Sequence of chain 1.A:
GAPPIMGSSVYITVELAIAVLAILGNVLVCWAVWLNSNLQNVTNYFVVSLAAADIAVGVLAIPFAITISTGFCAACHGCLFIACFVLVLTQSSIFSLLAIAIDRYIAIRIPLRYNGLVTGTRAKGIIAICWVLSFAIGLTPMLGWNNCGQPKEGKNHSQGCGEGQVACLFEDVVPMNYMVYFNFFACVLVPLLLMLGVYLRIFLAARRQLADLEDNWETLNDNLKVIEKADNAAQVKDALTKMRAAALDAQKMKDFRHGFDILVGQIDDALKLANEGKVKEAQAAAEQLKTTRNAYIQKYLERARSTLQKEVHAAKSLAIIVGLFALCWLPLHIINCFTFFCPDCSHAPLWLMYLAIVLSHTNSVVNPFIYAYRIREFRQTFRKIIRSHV

Binding-site contacts:
Ligand atom C24 contacts residue ILE372 of chain 1.A at 3.9 Å (hydrophobic).
Ligand atom C26 contacts residue LEU368 of chain 1.A at 3.9 Å (hydrophobic).
Ligand atom C21 contacts residue PRO369 of chain 1.A at 3.7 Å (hydrophobic).
Ligand atom C11 contacts residue ILE373 of chain 1.A at 3.9 Å (hydrophobic).
Ligand atom C11 contacts residue LEU390 of chain 1.A at 4.2 Å (hydrophobic).
Ligand atom C12 contacts residue PHE376 of chain 1.A at 4.4 Å (hydrophobic).
Ligand atom C27 contacts residue PRO369 of chain 1.A at 4.1 Å (hydrophobic).
Ligand atom C2 contacts residue SER384 of chain 1.A at 3.1 Å.
Ligand atom C18 contacts residue OLA1 of chain 1.Q at 4.4 Å.
Ligand atom C21 contacts residue ILE372 of chain 1.A at 4.0 Å (hydrophobic).
Ligand atom O1 contacts residue SER384 of chain 1.A at 2.6 Å (h-bond).
Ligand atom C4 contacts residue OLA1 of chain 1.Q at 4.0 Å.
Ligand atom O1 contacts residue CYS383 of chain 1.A at 3.4 Å.
Ligand atom C18 contacts residue LEU390 of chain 1.A at 4.1 Å (hydrophobic).
Ligand atom O1 contacts residue OLA1 of chain 1.Q at 3.8 Å.
Ligand atom C3 contacts residue OLA1 of chain 1.Q at 4.3 Å.
Ligand atom C1 contacts residue PHE376 of chain 1.A at 4.0 Å (hydrophobic).
Ligand atom C17 contacts residue ILE372 of chain 1.A at 4.3 Å (hydrophobic).
Ligand atom C22 contacts residue ILE372 of chain 1.A at 4.5 Å (hydrophobic).
Ligand atom C3 contacts residue CYS383 of chain 1.A at 3.9 Å (hydrophobic).
Ligand atom C9 contacts residue PHE376 of chain 1.A at 4.4 Å (hydrophobic).
Ligand atom C2 contacts residue HIS385 of chain 1.A at 4.5 Å.
Ligand atom C11 contacts residue PHE376 of chain 1.A at 4.5 Å (hydrophobic).
Ligand atom C2 contacts residue ALA386 of chain 1.A at 4.0 Å (hydrophobic).
Ligand atom C12 contacts residue ILE372 of chain 1.A at 4.2 Å (hydrophobic).
Ligand atom C27 contacts residue LEU365 of chain 1.A at 4.2 Å (hydrophobic).
Ligand atom C2 contacts residue OLA1 of chain 1.Q at 4.3 Å.
Ligand atom C26 contacts residue LEU365 of chain 1.A at 4.4 Å (hydrophobic).
Ligand atom C19 contacts residue OLA1 of chain 1.Q at 3.9 Å.
Ligand atom C26 contacts residue PRO369 of chain 1.A at 4.3 Å (hydrophobic).
Ligand atom C12 contacts residue ILE373 of chain 1.A at 3.8 Å (hydrophobic).
Ligand atom C3 contacts residue SER384 of chain 1.A at 3.4 Å.
Ligand atom C19 contacts residue LEU390 of chain 1.A at 4.0 Å (hydrophobic).
Ligand atom C1 contacts residue ALA386 of chain 1.A at 4.4 Å (hydrophobic).
Ligand atom C19 contacts residue ALA386 of chain 1.A at 4.0 Å (hydrophobic).

The small molecule below binds the protein below.
Small molecule (SMILES): CC(C)CCC[C@@H](C)[C@H]1CC[C@H]2[C@@H]3CC=C4C[C@@H](O)CC[C@]4(C)[C@H]3CC[C@]12C